A protein and the small-molecule ligand that binds it are described below.
Small molecule (SMILES): Nc1ccc(Sc2ccc(N3C(=O)c4ccc(N)cc4C3=O)cc2)cc1

Binding-site contacts:
Ligand atom C15 contacts residue HEM1 of chain 1.E at 3.1 Å.
Ligand atom C9 contacts residue MET97 of chain 1.A at 3.5 Å (hydrophobic).
Ligand atom C9 contacts residue VAL96 of chain 1.A at 3.5 Å (hydrophobic).
Ligand atom C15 contacts residue GLY249 of chain 1.A at 3.3 Å.
Ligand atom N3 contacts residue HEM1 of chain 1.E at 2.1 Å.
Ligand atom C19 contacts residue THR248 of chain 1.A at 3.1 Å.
Ligand atom C16 contacts residue HEM1 of chain 1.E at 3.3 Å.
Ligand atom O1 contacts residue THR245 of chain 1.A at 2.5 Å (h-bond).
Ligand atom N3 contacts residue GLY249 of chain 1.A at 2.7 Å (h-bond).
Ligand atom O1 contacts residue PRO94 of chain 1.A at 3.4 Å.
Ligand atom C5 contacts residue ALA241 of chain 1.A at 3.6 Å (hydrophobic).
Ligand atom C6 contacts residue THR245 of chain 1.A at 4.2 Å.
Ligand atom C16 contacts residue VAL296 of chain 1.A at 3.9 Å (hydrophobic).
Ligand atom C10 contacts residue MET97 of chain 1.A at 4.1 Å (hydrophobic).
Ligand atom C20 contacts residue THR248 of chain 1.A at 4.0 Å.
Ligand atom C14 contacts residue HEM1 of chain 1.E at 3.5 Å.
Ligand atom C7 contacts residue THR248 of chain 1.A at 3.7 Å.
Ligand atom C10 contacts residue VAL96 of chain 1.A at 3.2 Å (hydrophobic).
Ligand atom C5 contacts residue THR245 of chain 1.A at 4.0 Å.
Ligand atom N1 contacts residue PHE244 of chain 1.A at 3.5 Å.
Ligand atom S contacts residue VAL96 of chain 1.A at 4.1 Å.
Ligand atom C4 contacts residue PHE244 of chain 1.A at 3.5 Å (hydrophobic).
Ligand atom C8 contacts residue THR248 of chain 1.A at 3.8 Å.
Ligand atom C16 contacts residue GLY249 of chain 1.A at 3.7 Å.
Ligand atom C17 contacts residue VAL296 of chain 1.A at 4.0 Å (hydrophobic).
Ligand atom C11 contacts residue VAL96 of chain 1.A at 3.6 Å (hydrophobic).
Ligand atom C5 contacts residue PHE244 of chain 1.A at 3.4 Å (hydrophobic).
Ligand atom O1 contacts residue THR248 of chain 1.A at 4.0 Å.
Ligand atom C18 contacts residue THR248 of chain 1.A at 4.0 Å.
Ligand atom C7 contacts residue THR245 of chain 1.A at 3.6 Å.
Ligand atom S contacts residue LEU299 of chain 1.A at 3.7 Å.
Ligand atom N2 contacts residue THR248 of chain 1.A at 3.6 Å (h-bond).
Ligand atom S contacts residue LEU77 of chain 1.A at 3.8 Å.
Ligand atom C6 contacts residue PRO94 of chain 1.A at 4.1 Å (hydrophobic).
Ligand atom C10 contacts residue LEU77 of chain 1.A at 3.5 Å (hydrophobic).
Ligand atom C11 contacts residue LEU77 of chain 1.A at 4.1 Å (hydrophobic).
Ligand atom C14 contacts residue GLY249 of chain 1.A at 3.6 Å.
Ligand atom C17 contacts residue HEM1 of chain 1.E at 4.0 Å.
Ligand atom C7 contacts residue PRO94 of chain 1.A at 3.8 Å (hydrophobic).
Ligand atom C8 contacts residue VAL96 of chain 1.A at 4.1 Å (hydrophobic).

Sequence of chain 1.A:
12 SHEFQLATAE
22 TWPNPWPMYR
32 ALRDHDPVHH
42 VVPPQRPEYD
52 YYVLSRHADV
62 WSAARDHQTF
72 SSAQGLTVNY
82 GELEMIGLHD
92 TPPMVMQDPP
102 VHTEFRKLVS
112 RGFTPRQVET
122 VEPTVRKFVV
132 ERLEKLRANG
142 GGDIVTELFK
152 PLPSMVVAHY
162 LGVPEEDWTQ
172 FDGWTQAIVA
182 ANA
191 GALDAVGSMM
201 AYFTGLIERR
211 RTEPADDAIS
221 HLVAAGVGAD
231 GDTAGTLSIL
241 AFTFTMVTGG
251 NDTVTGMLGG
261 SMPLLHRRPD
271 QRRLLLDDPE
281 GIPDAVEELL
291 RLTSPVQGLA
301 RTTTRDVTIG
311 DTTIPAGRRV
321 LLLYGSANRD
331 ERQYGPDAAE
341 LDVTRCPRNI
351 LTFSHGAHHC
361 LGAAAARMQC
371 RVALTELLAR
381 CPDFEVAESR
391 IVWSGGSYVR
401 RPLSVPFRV